Sequence of chain 1.A:
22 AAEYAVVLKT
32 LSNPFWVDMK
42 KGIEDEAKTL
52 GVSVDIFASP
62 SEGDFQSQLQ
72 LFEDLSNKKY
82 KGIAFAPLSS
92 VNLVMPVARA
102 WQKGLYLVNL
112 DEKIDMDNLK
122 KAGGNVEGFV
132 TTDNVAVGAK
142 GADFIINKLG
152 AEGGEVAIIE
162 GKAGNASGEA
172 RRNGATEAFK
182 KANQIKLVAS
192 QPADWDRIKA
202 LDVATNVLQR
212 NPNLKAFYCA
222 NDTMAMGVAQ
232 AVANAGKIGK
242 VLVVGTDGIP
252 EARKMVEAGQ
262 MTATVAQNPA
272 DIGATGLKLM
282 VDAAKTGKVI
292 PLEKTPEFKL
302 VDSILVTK

Binding-site contacts:
Ligand atom C1 contacts residue SER168 of chain 1.A at 3.2 Å.
Ligand atom C3 contacts residue PHE36 of chain 1.A at 3.6 Å (hydrophobic).
Ligand atom O1 contacts residue LYS30 of chain 1.A at 3.5 Å (salt-bridge).
Ligand atom C5 contacts residue ASN222 of chain 1.A at 4.0 Å.
Ligand atom C5 contacts residue ASN34 of chain 1.A at 3.7 Å.
Ligand atom C2 contacts residue ARG172 of chain 1.A at 4.0 Å.
Ligand atom O2 contacts residue TRP196 of chain 1.A at 3.7 Å.
Ligand atom O1 contacts residue GLU113 of chain 1.A at 3.7 Å.
Ligand atom C3 contacts residue ASP112 of chain 1.A at 3.1 Å.
Ligand atom O4 contacts residue GLN268 of chain 1.A at 3.3 Å (h-bond).
Ligand atom O3 contacts residue ASP112 of chain 1.A at 2.7 Å (salt-bridge).
Ligand atom O3 contacts residue PHE36 of chain 1.A at 3.5 Å.
Ligand atom O1 contacts residue TRP37 of chain 1.A at 3.3 Å.
Ligand atom C3 contacts residue ARG172 of chain 1.A at 3.8 Å.
Ligand atom O3 contacts residue GLN268 of chain 1.A at 3.0 Å (h-bond).
Ligand atom O1 contacts residue ASP112 of chain 1.A at 2.6 Å (salt-bridge).
Ligand atom O2 contacts residue ARG172 of chain 1.A at 2.9 Å (salt-bridge).
Ligand atom C2 contacts residue LYS30 of chain 1.A at 3.8 Å.
Ligand atom O4 contacts residue ASP248 of chain 1.A at 2.6 Å (salt-bridge).
Ligand atom C6 contacts residue ASN222 of chain 1.A at 3.9 Å.
Ligand atom C4 contacts residue GLN268 of chain 1.A at 3.7 Å.
Ligand atom O6 contacts residue LYS30 of chain 1.A at 2.9 Å (salt-bridge).
Ligand atom C4 contacts residue ASP248 of chain 1.A at 3.3 Å.
Ligand atom C1 contacts residue GLU113 of chain 1.A at 3.3 Å.
Ligand atom O5 contacts residue ASN34 of chain 1.A at 3.0 Å (h-bond).
Ligand atom O4 contacts residue ASN222 of chain 1.A at 3.8 Å.
Ligand atom C1 contacts residue LYS30 of chain 1.A at 3.4 Å.
Ligand atom O3 contacts residue ARG172 of chain 1.A at 2.8 Å (salt-bridge).
Ligand atom O5 contacts residue ASP248 of chain 1.A at 2.5 Å (salt-bridge).
Ligand atom O4 contacts residue ARG172 of chain 1.A at 2.9 Å (salt-bridge).
Ligand atom C2 contacts residue SER168 of chain 1.A at 3.7 Å.
Ligand atom C2 contacts residue ASP112 of chain 1.A at 3.7 Å.
Ligand atom C4 contacts residue PHE36 of chain 1.A at 3.9 Å (hydrophobic).
Ligand atom O5 contacts residue ASN222 of chain 1.A at 2.9 Å (h-bond).
Ligand atom O2 contacts residue SER168 of chain 1.A at 2.9 Å (h-bond).
Ligand atom C1 contacts residue ASP112 of chain 1.A at 3.2 Å.
Ligand atom C3 contacts residue GLN268 of chain 1.A at 3.9 Å.
Ligand atom O6 contacts residue TRP37 of chain 1.A at 4.0 Å.
Ligand atom C5 contacts residue ASP248 of chain 1.A at 3.5 Å.
Ligand atom C6 contacts residue LYS30 of chain 1.A at 4.0 Å.

This protein binds this small molecule.
Small molecule (SMILES): OC[C@]1(O)OC[C@@H](O)[C@@H](O)[C@H]1O